Binding-site contacts:
Ligand atom OXT contacts residue ARG96 of chain 1.B at 2.8 Å (salt-bridge).
Ligand atom N contacts residue PRO89 of chain 1.B at 2.9 Å (h-bond).
Ligand atom OXT contacts residue SER142 of chain 1.B at 4.1 Å.
Ligand atom O contacts residue ARG96 of chain 1.B at 2.7 Å (salt-bridge).
Ligand atom OXT contacts residue THR91 of chain 1.B at 2.9 Å (h-bond).
Ligand atom CG contacts residue TYR61 of chain 1.B at 4.2 Å (hydrophobic).
Ligand atom OE1 contacts residue GLU193 of chain 1.B at 3.8 Å.
Ligand atom OXT contacts residue PRO89 of chain 1.B at 3.7 Å.
Ligand atom CD contacts residue LEU138 of chain 1.B at 4.0 Å (hydrophobic).
Ligand atom OE2 contacts residue GLY141 of chain 1.B at 3.7 Å.
Ligand atom N contacts residue GLU193 of chain 1.B at 2.8 Å (salt-bridge).
Ligand atom CG contacts residue LEU138 of chain 1.B at 3.8 Å (hydrophobic).
Ligand atom O contacts residue SER142 of chain 1.B at 2.9 Å (h-bond).
Ligand atom CA contacts residue GLU193 of chain 1.B at 3.4 Å.
Ligand atom N contacts residue THR91 of chain 1.B at 2.9 Å (h-bond).
Ligand atom CA contacts residue THR91 of chain 1.B at 3.4 Å.
Ligand atom N contacts residue SER142 of chain 1.B at 4.1 Å.
Ligand atom CB contacts residue GLU193 of chain 1.B at 4.0 Å.
Ligand atom O contacts residue GLY141 of chain 1.B at 3.2 Å.
Ligand atom CB contacts residue LEU138 of chain 1.B at 4.0 Å (hydrophobic).
Ligand atom C contacts residue SER142 of chain 1.B at 3.4 Å.
Ligand atom C contacts residue ARG96 of chain 1.B at 3.4 Å.
Ligand atom N contacts residue TYR220 of chain 1.B at 3.6 Å.
Ligand atom OE2 contacts residue SER142 of chain 1.B at 3.4 Å (h-bond).
Ligand atom OE1 contacts residue THR143 of chain 1.B at 2.6 Å (h-bond).
Ligand atom CA contacts residue SER142 of chain 1.B at 3.3 Å.
Ligand atom OXT contacts residue TYR61 of chain 1.B at 3.5 Å.
Ligand atom CG contacts residue GLU193 of chain 1.B at 3.5 Å.
Ligand atom C contacts residue TYR61 of chain 1.B at 3.6 Å (hydrophobic).
Ligand atom N contacts residue TYR61 of chain 1.B at 4.0 Å.
Ligand atom OE2 contacts residue THR143 of chain 1.B at 3.2 Å (h-bond).
Ligand atom CA contacts residue TYR61 of chain 1.B at 4.0 Å (hydrophobic).
Ligand atom O contacts residue TYR61 of chain 1.B at 3.4 Å.
Ligand atom C contacts residue THR91 of chain 1.B at 3.6 Å.
Ligand atom CB contacts residue TYR61 of chain 1.B at 3.5 Å (hydrophobic).
Ligand atom CA contacts residue PRO89 of chain 1.B at 4.1 Å (hydrophobic).
Ligand atom OE2 contacts residue LEU138 of chain 1.B at 4.1 Å.
Ligand atom CD contacts residue GLU193 of chain 1.B at 4.0 Å.
Ligand atom CD contacts residue THR143 of chain 1.B at 3.2 Å.
Ligand atom OXT contacts residue LEU90 of chain 1.B at 3.6 Å.

Sequence of chain 1.B:
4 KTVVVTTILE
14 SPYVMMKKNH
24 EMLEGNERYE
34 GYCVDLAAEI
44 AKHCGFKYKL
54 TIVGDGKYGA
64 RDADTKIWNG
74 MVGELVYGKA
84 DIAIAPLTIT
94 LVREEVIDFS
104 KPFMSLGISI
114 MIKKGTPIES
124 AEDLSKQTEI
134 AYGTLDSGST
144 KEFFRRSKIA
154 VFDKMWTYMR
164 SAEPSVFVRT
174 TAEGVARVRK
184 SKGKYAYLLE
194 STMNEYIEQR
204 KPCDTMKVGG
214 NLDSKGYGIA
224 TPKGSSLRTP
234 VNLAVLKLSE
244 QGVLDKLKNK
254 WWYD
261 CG

The small molecule below binds the protein below.
Small molecule (SMILES): N[C@@H](CCC(=O)O)C(=O)O